The protein below binds the small molecule below.
Small molecule (SMILES): CC(=O)N[C@@H]1[C@@H](O)[C@H](O)[C@@H](CO)O[C@H]1O

Binding-site contacts:
Ligand atom N2 contacts residue ASN266 of chain 1.A at 2.8 Å (h-bond).
Ligand atom C8 contacts residue ASN266 of chain 1.A at 4.0 Å.
Ligand atom C4 contacts residue ASN266 of chain 1.A at 4.2 Å.
Ligand atom C5 contacts residue ASN266 of chain 1.A at 3.6 Å.
Ligand atom C2 contacts residue ASN266 of chain 1.A at 2.4 Å.
Ligand atom C1 contacts residue ASN266 of chain 1.A at 1.4 Å.
Ligand atom C7 contacts residue ASN266 of chain 1.A at 3.1 Å.
Ligand atom O5 contacts residue ASN266 of chain 1.A at 2.4 Å (h-bond).
Ligand atom C3 contacts residue ASN266 of chain 1.A at 3.7 Å.
Ligand atom O7 contacts residue ASN266 of chain 1.A at 3.0 Å (h-bond).

Sequence of chain 1.A:
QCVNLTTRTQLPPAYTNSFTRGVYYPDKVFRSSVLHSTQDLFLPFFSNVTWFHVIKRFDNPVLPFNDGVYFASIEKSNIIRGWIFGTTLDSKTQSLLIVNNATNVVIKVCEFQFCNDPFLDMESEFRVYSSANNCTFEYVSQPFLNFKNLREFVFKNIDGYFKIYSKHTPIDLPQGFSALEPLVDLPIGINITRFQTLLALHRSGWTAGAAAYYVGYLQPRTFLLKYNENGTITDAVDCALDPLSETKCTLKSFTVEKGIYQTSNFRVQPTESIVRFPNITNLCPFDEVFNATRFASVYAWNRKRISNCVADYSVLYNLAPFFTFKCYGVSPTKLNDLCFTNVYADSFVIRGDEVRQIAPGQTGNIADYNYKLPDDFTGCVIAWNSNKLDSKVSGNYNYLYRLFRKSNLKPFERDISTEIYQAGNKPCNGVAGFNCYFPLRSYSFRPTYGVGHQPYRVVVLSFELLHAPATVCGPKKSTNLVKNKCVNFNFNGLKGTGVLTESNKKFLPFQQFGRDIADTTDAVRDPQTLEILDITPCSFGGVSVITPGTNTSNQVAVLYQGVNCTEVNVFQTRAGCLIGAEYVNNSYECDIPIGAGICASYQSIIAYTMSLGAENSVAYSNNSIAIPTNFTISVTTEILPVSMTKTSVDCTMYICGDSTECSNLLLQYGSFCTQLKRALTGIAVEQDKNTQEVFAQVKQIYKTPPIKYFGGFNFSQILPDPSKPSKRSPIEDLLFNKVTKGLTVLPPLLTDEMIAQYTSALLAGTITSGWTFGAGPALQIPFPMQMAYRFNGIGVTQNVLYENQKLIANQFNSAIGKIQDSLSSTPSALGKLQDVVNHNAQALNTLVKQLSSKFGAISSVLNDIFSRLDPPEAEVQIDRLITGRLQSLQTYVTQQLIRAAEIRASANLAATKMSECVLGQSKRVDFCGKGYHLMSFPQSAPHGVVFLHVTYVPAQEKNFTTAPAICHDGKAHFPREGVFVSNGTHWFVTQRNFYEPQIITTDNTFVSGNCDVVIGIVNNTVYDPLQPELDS